This protein binds this small molecule.
Small molecule (SMILES): CC(=O)N[C@@H]1[C@@H](O)[C@H](O)[C@@H](CO)O[C@H]1O

Sequence of chain 1.A:
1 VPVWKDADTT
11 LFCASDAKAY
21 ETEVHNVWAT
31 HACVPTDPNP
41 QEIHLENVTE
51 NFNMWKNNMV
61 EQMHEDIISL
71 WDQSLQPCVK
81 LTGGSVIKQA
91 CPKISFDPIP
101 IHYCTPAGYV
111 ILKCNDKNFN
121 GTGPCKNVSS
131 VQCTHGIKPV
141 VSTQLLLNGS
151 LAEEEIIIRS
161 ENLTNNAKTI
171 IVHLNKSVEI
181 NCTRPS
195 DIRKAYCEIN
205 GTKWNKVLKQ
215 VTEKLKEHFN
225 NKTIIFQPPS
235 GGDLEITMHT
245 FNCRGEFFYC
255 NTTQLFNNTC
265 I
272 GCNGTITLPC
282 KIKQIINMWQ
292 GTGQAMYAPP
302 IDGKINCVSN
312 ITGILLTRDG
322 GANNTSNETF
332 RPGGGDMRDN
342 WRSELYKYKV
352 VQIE

Binding-site contacts:
Ligand atom O7 contacts residue ASN148 of chain 1.A at 3.8 Å.
Ligand atom C2 contacts residue SER310 of chain 1.A at 3.7 Å.
Ligand atom C6 contacts residue NAG1 of chain 1.K at 3.5 Å.
Ligand atom C8 contacts residue SER310 of chain 1.A at 3.8 Å.
Ligand atom C2 contacts residue VAL309 of chain 1.A at 4.3 Å (hydrophobic).
Ligand atom C1 contacts residue VAL309 of chain 1.A at 3.9 Å (hydrophobic).
Ligand atom C7 contacts residue SER310 of chain 1.A at 3.8 Å.
Ligand atom C4 contacts residue ASN148 of chain 1.A at 4.2 Å.
Ligand atom C7 contacts residue ASN246 of chain 1.A at 4.3 Å.
Ligand atom C8 contacts residue LEU147 of chain 1.A at 4.0 Å (hydrophobic).
Ligand atom C7 contacts residue ASN148 of chain 1.A at 3.6 Å.
Ligand atom C4 contacts residue VAL309 of chain 1.A at 3.9 Å (hydrophobic).
Ligand atom C3 contacts residue SER310 of chain 1.A at 3.9 Å.
Ligand atom C6 contacts residue LYS138 of chain 1.A at 4.4 Å.
Ligand atom O3 contacts residue ASP97 of chain 1.A at 4.0 Å.
Ligand atom O7 contacts residue ASN246 of chain 1.A at 4.3 Å.
Ligand atom O4 contacts residue VAL309 of chain 1.A at 4.0 Å.
Ligand atom N2 contacts residue ASN148 of chain 1.A at 3.0 Å (h-bond).
Ligand atom C5 contacts residue ASN148 of chain 1.A at 3.6 Å.
Ligand atom O7 contacts residue PRO98 of chain 1.A at 3.9 Å.
Ligand atom C5 contacts residue NAG1 of chain 1.K at 3.8 Å.
Ligand atom C1 contacts residue SER310 of chain 1.A at 3.8 Å.
Ligand atom C8 contacts residue ASN246 of chain 1.A at 3.9 Å.
Ligand atom C5 contacts residue VAL309 of chain 1.A at 3.5 Å (hydrophobic).
Ligand atom C2 contacts residue ASN148 of chain 1.A at 2.5 Å.
Ligand atom O5 contacts residue ASN148 of chain 1.A at 2.3 Å (h-bond).
Ligand atom O5 contacts residue LYS138 of chain 1.A at 3.9 Å.
Ligand atom O6 contacts residue NAG1 of chain 1.K at 3.8 Å.
Ligand atom C4 contacts residue ASP97 of chain 1.A at 4.0 Å.
Ligand atom C1 contacts residue ASN148 of chain 1.A at 1.4 Å.
Ligand atom N2 contacts residue SER310 of chain 1.A at 2.9 Å (h-bond).
Ligand atom O7 contacts residue VAL140 of chain 1.A at 4.2 Å.
Ligand atom C1 contacts residue NAG1 of chain 1.K at 4.3 Å.
Ligand atom O3 contacts residue CYS308 of chain 1.A at 3.6 Å (h-bond).
Ligand atom O6 contacts residue LYS138 of chain 1.A at 3.2 Å (salt-bridge).
Ligand atom O5 contacts residue NAG1 of chain 1.K at 3.4 Å.
Ligand atom C3 contacts residue VAL309 of chain 1.A at 3.7 Å (hydrophobic).
Ligand atom C8 contacts residue VAL140 of chain 1.A at 4.1 Å (hydrophobic).
Ligand atom C3 contacts residue ASN148 of chain 1.A at 3.8 Å.
Ligand atom O5 contacts residue VAL309 of chain 1.A at 4.1 Å.